A small-molecule ligand and the protein it binds are described below.
Small molecule (SMILES): CC(C)Cc1ccc([C@H](C)C(=O)O)cc1

Binding-site contacts:
Ligand atom C8 contacts residue VAL329 of chain 1.A at 3.6 Å (hydrophobic).
Ligand atom C1 contacts residue ARG100 of chain 1.A at 3.6 Å.
Ligand atom C1 contacts residue ALA507 of chain 1.A at 3.9 Å (hydrophobic).
Ligand atom C6 contacts residue TYR335 of chain 1.A at 3.5 Å (hydrophobic).
Ligand atom C3 contacts residue SER510 of chain 1.A at 4.2 Å.
Ligand atom C4 contacts residue TRP367 of chain 1.A at 4.2 Å (hydrophobic).
Ligand atom C13 contacts residue ALA507 of chain 1.A at 3.6 Å (hydrophobic).
Ligand atom O1 contacts residue TYR335 of chain 1.A at 2.8 Å (h-bond).
Ligand atom C7 contacts residue TYR335 of chain 1.A at 4.1 Å (hydrophobic).
Ligand atom O1 contacts residue ARG100 of chain 1.A at 2.9 Å (salt-bridge).
Ligand atom C10 contacts residue VAL329 of chain 1.A at 3.8 Å (hydrophobic).
Ligand atom C12 contacts residue ALA507 of chain 1.A at 3.7 Å (hydrophobic).
Ligand atom O2 contacts residue LEU511 of chain 1.A at 3.9 Å.
Ligand atom O2 contacts residue ARG100 of chain 1.A at 2.8 Å (salt-bridge).
Ligand atom C9 contacts residue VAL329 of chain 1.A at 3.8 Å (hydrophobic).
Ligand atom C12 contacts residue VAL329 of chain 1.A at 3.6 Å (hydrophobic).
Ligand atom C4 contacts residue GLY506 of chain 1.A at 4.0 Å.
Ligand atom C12 contacts residue SER510 of chain 1.A at 4.2 Å.
Ligand atom C4 contacts residue SER510 of chain 1.A at 3.8 Å.
Ligand atom C11 contacts residue VAL329 of chain 1.A at 3.8 Å (hydrophobic).
Ligand atom C3 contacts residue ALA507 of chain 1.A at 4.0 Å (hydrophobic).
Ligand atom C5 contacts residue PHE498 of chain 1.A at 4.2 Å (hydrophobic).
Ligand atom O1 contacts residue ILE503 of chain 1.A at 3.7 Å.
Ligand atom O2 contacts residue VAL96 of chain 1.A at 3.6 Å.
Ligand atom C7 contacts residue LEU339 of chain 1.A at 3.9 Å (hydrophobic).
Ligand atom C2 contacts residue LEU332 of chain 1.A at 4.1 Å (hydrophobic).
Ligand atom C1 contacts residue TYR335 of chain 1.A at 3.9 Å (hydrophobic).
Ligand atom C5 contacts residue GLY506 of chain 1.A at 4.2 Å.
Ligand atom C7 contacts residue LEU511 of chain 1.A at 4.2 Å (hydrophobic).
Ligand atom C3 contacts residue GLY506 of chain 1.A at 3.8 Å.
Ligand atom C7 contacts residue VAL329 of chain 1.A at 4.2 Å (hydrophobic).
Ligand atom C7 contacts residue VAL96 of chain 1.A at 3.7 Å (hydrophobic).
Ligand atom C5 contacts residue TRP367 of chain 1.A at 4.2 Å (hydrophobic).
Ligand atom C13 contacts residue LEU511 of chain 1.A at 4.1 Å (hydrophobic).
Ligand atom C9 contacts residue SER333 of chain 1.A at 4.0 Å.
Ligand atom C4 contacts residue TYR365 of chain 1.A at 4.1 Å (hydrophobic).
Ligand atom C5 contacts residue MET502 of chain 1.A at 3.6 Å (hydrophobic).
Ligand atom O2 contacts residue ALA507 of chain 1.A at 3.4 Å.
Ligand atom C13 contacts residue VAL329 of chain 1.A at 3.5 Å (hydrophobic).
Ligand atom C8 contacts residue ALA507 of chain 1.A at 4.1 Å (hydrophobic).

Sequence of chain 1.A:
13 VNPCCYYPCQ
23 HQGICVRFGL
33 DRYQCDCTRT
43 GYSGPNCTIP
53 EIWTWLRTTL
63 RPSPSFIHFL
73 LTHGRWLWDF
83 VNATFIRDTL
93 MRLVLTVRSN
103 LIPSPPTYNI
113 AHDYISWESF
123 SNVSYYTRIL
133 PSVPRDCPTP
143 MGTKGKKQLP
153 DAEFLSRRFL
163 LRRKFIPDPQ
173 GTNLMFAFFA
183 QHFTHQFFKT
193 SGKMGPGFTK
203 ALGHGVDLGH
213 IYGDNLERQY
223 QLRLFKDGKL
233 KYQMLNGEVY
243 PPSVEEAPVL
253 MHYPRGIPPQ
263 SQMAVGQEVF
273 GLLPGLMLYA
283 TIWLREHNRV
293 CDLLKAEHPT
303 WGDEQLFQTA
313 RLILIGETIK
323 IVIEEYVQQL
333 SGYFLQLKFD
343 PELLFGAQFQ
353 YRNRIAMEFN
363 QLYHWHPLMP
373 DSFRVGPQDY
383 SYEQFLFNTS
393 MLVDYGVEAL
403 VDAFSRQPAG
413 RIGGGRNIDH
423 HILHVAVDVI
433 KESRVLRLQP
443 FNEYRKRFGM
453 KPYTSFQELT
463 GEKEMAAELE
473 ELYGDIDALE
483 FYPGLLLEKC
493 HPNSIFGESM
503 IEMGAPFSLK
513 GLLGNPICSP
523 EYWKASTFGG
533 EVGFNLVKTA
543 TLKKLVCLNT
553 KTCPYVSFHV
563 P